Sequence of chain 1.G:
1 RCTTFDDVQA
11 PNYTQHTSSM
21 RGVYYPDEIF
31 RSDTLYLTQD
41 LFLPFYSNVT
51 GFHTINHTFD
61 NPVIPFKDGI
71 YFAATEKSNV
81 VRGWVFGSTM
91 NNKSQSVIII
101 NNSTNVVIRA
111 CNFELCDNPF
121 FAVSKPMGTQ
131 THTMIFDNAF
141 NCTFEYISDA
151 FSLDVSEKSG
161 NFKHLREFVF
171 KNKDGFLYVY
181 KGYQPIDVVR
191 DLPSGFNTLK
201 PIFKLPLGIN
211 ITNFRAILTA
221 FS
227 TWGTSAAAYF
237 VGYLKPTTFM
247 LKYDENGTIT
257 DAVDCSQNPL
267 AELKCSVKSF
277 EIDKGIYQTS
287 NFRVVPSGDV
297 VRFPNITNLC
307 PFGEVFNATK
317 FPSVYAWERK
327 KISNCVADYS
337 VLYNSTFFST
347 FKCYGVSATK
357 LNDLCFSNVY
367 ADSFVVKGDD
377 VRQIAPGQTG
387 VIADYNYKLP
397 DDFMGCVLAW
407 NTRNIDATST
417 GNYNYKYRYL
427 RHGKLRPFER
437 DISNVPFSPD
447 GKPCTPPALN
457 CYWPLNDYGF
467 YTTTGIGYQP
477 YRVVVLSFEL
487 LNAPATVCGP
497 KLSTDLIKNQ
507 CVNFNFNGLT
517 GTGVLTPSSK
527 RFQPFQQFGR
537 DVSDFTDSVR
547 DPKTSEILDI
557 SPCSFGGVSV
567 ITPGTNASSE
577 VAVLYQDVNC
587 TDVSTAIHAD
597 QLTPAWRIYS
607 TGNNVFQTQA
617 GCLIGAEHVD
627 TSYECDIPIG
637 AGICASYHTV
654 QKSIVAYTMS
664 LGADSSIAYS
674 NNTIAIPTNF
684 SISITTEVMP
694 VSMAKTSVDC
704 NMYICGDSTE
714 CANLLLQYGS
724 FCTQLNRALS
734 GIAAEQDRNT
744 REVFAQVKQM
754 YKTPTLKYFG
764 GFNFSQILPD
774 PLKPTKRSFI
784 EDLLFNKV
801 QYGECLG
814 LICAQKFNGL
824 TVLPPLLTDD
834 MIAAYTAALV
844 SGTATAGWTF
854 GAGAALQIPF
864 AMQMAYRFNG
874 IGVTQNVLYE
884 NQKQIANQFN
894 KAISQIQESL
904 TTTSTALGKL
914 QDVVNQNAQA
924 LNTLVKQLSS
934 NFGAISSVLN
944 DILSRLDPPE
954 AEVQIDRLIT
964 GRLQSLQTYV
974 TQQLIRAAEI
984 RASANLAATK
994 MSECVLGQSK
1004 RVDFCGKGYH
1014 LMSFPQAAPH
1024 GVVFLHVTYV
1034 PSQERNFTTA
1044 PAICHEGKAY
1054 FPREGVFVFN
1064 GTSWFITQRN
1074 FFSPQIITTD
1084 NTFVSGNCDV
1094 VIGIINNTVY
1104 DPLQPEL

Binding-site contacts:
Ligand atom O5 contacts residue ASN56 of chain 1.G at 2.9 Å (h-bond).
Ligand atom C5 contacts residue ASN56 of chain 1.G at 4.3 Å.
Ligand atom C2 contacts residue ASN56 of chain 1.G at 4.0 Å.
Ligand atom C1 contacts residue ASN56 of chain 1.G at 3.1 Å.

The protein below binds the small molecule below.
Small molecule (SMILES): CC(=O)N[C@@H]1[C@@H](O)[C@H](O)[C@@H](CO)O[C@H]1O